This small molecule binds to this protein.
Small molecule (SMILES): OB(O)CCc1ccccc1

Sequence of chain 1.B:
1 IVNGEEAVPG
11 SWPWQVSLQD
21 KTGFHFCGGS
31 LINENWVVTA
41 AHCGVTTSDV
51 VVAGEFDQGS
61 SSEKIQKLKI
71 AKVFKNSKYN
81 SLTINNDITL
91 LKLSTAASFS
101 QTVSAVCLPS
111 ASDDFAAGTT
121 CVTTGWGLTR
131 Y

Sequence of chain 1.C:
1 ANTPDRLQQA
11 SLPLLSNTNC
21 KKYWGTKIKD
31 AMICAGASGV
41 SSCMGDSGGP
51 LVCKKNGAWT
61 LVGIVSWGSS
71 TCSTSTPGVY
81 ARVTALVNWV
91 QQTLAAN

Binding-site contacts:
Ligand atom CD1 contacts residue SER42 of chain 1.C at 4.1 Å.
Ligand atom CE2 contacts residue GLY78 of chain 1.C at 4.1 Å.
Ligand atom CB contacts residue TRP67 of chain 1.C at 4.1 Å (hydrophobic).
Ligand atom CE2 contacts residue GLY68 of chain 1.C at 4.0 Å.
Ligand atom CZ contacts residue SER41 of chain 1.C at 3.8 Å.
Ligand atom B contacts residue HIS42 of chain 1.B at 3.8 Å.
Ligand atom CE1 contacts residue CYS43 of chain 1.C at 3.7 Å (hydrophobic).
Ligand atom O1 contacts residue SER47 of chain 1.C at 2.4 Å.
Ligand atom CD1 contacts residue MET44 of chain 1.C at 4.2 Å (hydrophobic).
Ligand atom CG contacts residue TRP67 of chain 1.C at 4.1 Å (hydrophobic).
Ligand atom CG contacts residue VAL65 of chain 1.C at 3.9 Å (hydrophobic).
Ligand atom O1 contacts residue GLY45 of chain 1.C at 3.1 Å (h-bond).
Ligand atom B contacts residue GLY45 of chain 1.C at 4.3 Å.
Ligand atom O2 contacts residue HIS42 of chain 1.B at 3.6 Å (h-bond).
Ligand atom CD1 contacts residue CYS43 of chain 1.C at 3.8 Å (hydrophobic).
Ligand atom O1 contacts residue CYS43 of chain 1.C at 4.2 Å.
Ligand atom CE1 contacts residue SER69 of chain 1.C at 4.2 Å.
Ligand atom CB contacts residue TYR131 of chain 1.E at 3.8 Å (hydrophobic).
Ligand atom CD2 contacts residue VAL65 of chain 1.C at 3.4 Å (hydrophobic).
Ligand atom O1 contacts residue MET44 of chain 1.C at 4.1 Å.
Ligand atom CD2 contacts residue GLY68 of chain 1.C at 4.0 Å.
Ligand atom CZ contacts residue GLY68 of chain 1.C at 3.9 Å.
Ligand atom CB contacts residue VAL65 of chain 1.C at 3.6 Å (hydrophobic).
Ligand atom O1 contacts residue ASP46 of chain 1.C at 3.5 Å (salt-bridge).
Ligand atom CD2 contacts residue TRP67 of chain 1.C at 3.6 Å (hydrophobic).
Ligand atom O2 contacts residue SER47 of chain 1.C at 2.7 Å (h-bond).
Ligand atom B contacts residue SER47 of chain 1.C at 1.9 Å.
Ligand atom O2 contacts residue TYR131 of chain 1.E at 3.9 Å.
Ligand atom CA contacts residue SER47 of chain 1.C at 3.0 Å.
Ligand atom CE1 contacts residue SER42 of chain 1.C at 3.1 Å.
Ligand atom CA contacts residue TYR131 of chain 1.E at 3.9 Å (hydrophobic).
Ligand atom CD2 contacts residue SER42 of chain 1.C at 3.9 Å.
Ligand atom CE2 contacts residue SER42 of chain 1.C at 3.6 Å.
Ligand atom CG contacts residue GLY68 of chain 1.C at 4.3 Å.
Ligand atom CB contacts residue SER66 of chain 1.C at 3.7 Å.
Ligand atom CZ contacts residue SER42 of chain 1.C at 3.0 Å.
Ligand atom CB contacts residue SER47 of chain 1.C at 3.1 Å.
Ligand atom CZ contacts residue CYS43 of chain 1.C at 4.2 Å (hydrophobic).
Ligand atom B contacts residue TYR131 of chain 1.E at 4.0 Å.
Ligand atom CE2 contacts residue TRP67 of chain 1.C at 3.6 Å (hydrophobic).

Sequence of chain 1.E:
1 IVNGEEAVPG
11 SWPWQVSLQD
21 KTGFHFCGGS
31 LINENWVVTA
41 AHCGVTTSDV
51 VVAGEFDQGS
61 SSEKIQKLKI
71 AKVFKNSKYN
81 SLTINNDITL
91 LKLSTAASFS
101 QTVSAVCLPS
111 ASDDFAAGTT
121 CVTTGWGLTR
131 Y